The protein below binds the small molecule below.
Small molecule (SMILES): O=C(O)[C@H](O)[C@@H](O)[C@H](O)[C@H](O)CO

Sequence of chain 1.A:
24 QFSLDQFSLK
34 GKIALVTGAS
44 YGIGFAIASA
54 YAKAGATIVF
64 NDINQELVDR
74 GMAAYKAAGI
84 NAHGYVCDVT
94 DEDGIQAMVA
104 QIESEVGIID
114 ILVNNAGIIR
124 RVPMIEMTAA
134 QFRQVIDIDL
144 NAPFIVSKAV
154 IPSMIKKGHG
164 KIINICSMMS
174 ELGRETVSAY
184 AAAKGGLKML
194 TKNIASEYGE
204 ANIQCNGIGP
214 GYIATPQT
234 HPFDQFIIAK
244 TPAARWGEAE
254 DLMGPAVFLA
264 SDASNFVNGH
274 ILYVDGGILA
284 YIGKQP

Binding-site contacts:
Ligand atom C3 contacts residue ILE122 of chain 1.A at 4.3 Å (hydrophobic).
Ligand atom O2 contacts residue ARG177 of chain 1.A at 3.2 Å (salt-bridge).
Ligand atom C1 contacts residue ILE122 of chain 1.A at 4.2 Å (hydrophobic).
Ligand atom O6 contacts residue TYR183 of chain 1.A at 2.4 Å (h-bond).
Ligand atom O5 contacts residue TYR183 of chain 1.A at 3.6 Å.
Ligand atom C5 contacts residue NAP1 of chain 1.C at 3.7 Å.
Ligand atom O1B contacts residue ARG124 of chain 1.A at 3.3 Å (salt-bridge).
Ligand atom C2 contacts residue MET172 of chain 1.A at 4.0 Å (hydrophobic).
Ligand atom O2 contacts residue MET172 of chain 1.A at 3.4 Å.
Ligand atom O6 contacts residue CA1 of chain 1.B at 3.4 Å.
Ligand atom O1A contacts residue ARG124 of chain 1.A at 2.6 Å (salt-bridge).
Ligand atom C2 contacts residue ARG177 of chain 1.A at 4.2 Å.
Ligand atom C1 contacts residue VAL180 of chain 1.A at 4.0 Å (hydrophobic).
Ligand atom C6 contacts residue MET172 of chain 1.A at 3.3 Å (hydrophobic).
Ligand atom C6 contacts residue CA1 of chain 1.B at 2.9 Å.
Ligand atom C5 contacts residue CA1 of chain 1.B at 4.0 Å.
Ligand atom O5 contacts residue ILE122 of chain 1.A at 3.5 Å.
Ligand atom C6 contacts residue NAP1 of chain 1.C at 3.3 Å.
Ligand atom O6 contacts residue MET172 of chain 1.A at 4.1 Å.
Ligand atom C6 contacts residue SER170 of chain 1.A at 2.9 Å.
Ligand atom O1B contacts residue VAL180 of chain 1.A at 3.3 Å.
Ligand atom C4 contacts residue MET172 of chain 1.A at 3.1 Å (hydrophobic).
Ligand atom C1 contacts residue ARG177 of chain 1.A at 3.3 Å.
Ligand atom C1 contacts residue ARG124 of chain 1.A at 3.2 Å.
Ligand atom O4 contacts residue CA1 of chain 1.B at 3.9 Å.
Ligand atom O1A contacts residue ARG177 of chain 1.A at 4.0 Å.
Ligand atom O1B contacts residue ARG177 of chain 1.A at 2.2 Å (salt-bridge).
Ligand atom O6 contacts residue NAP1 of chain 1.C at 2.8 Å.
Ligand atom C3 contacts residue MET172 of chain 1.A at 4.2 Å (hydrophobic).
Ligand atom O5 contacts residue NAP1 of chain 1.C at 4.2 Å.
Ligand atom C6 contacts residue TYR183 of chain 1.A at 3.4 Å (hydrophobic).
Ligand atom C5 contacts residue MET172 of chain 1.A at 3.9 Å (hydrophobic).
Ligand atom C3 contacts residue ARG124 of chain 1.A at 4.2 Å.
Ligand atom C2 contacts residue ARG124 of chain 1.A at 4.3 Å.
Ligand atom C2 contacts residue VAL180 of chain 1.A at 4.2 Å (hydrophobic).
Ligand atom C5 contacts residue TYR183 of chain 1.A at 4.2 Å (hydrophobic).
Ligand atom O4 contacts residue TYR215 of chain 1.A at 4.1 Å.
Ligand atom O4 contacts residue MET172 of chain 1.A at 3.3 Å.
Ligand atom C2 contacts residue ILE122 of chain 1.A at 3.9 Å (hydrophobic).
Ligand atom O6 contacts residue SER170 of chain 1.A at 2.6 Å (h-bond).